The small molecule below binds the protein below.
Small molecule (SMILES): CC(=O)N[C@@H]1[C@@H](O)[C@H](O)[C@@H](CO)O[C@H]1O

Sequence of chain 1.A:
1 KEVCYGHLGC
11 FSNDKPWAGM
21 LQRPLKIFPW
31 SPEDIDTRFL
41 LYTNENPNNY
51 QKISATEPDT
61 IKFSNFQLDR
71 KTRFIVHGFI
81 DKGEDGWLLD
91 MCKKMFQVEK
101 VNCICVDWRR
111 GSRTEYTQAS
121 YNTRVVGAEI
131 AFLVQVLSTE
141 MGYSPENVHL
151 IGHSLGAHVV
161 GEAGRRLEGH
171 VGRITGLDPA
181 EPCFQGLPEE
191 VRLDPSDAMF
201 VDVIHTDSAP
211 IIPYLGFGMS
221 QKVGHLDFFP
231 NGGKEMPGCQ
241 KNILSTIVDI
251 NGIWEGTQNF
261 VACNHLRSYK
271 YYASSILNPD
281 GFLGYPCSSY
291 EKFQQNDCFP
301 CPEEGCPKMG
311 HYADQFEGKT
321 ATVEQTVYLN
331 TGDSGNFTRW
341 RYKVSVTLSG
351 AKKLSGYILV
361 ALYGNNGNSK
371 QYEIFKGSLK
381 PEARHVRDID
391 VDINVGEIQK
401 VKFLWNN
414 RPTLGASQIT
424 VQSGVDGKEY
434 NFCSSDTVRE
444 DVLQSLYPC

Binding-site contacts:
Ligand atom C2 contacts residue ASN336 of chain 1.A at 2.5 Å.
Ligand atom C1 contacts residue ASN278 of chain 1.A at 4.2 Å.
Ligand atom C6 contacts residue ASN278 of chain 1.A at 3.7 Å.
Ligand atom O5 contacts residue ASN336 of chain 1.A at 2.4 Å (h-bond).
Ligand atom O6 contacts residue LEU277 of chain 1.A at 3.6 Å.
Ligand atom O6 contacts residue ASN278 of chain 1.A at 2.7 Å (h-bond).
Ligand atom C3 contacts residue ASN336 of chain 1.A at 3.8 Å.
Ligand atom N2 contacts residue ASN336 of chain 1.A at 2.9 Å (h-bond).
Ligand atom O5 contacts residue ASN278 of chain 1.A at 3.2 Å (h-bond).
Ligand atom C4 contacts residue ASN336 of chain 1.A at 4.2 Å.
Ligand atom O7 contacts residue ASN336 of chain 1.A at 3.4 Å (h-bond).
Ligand atom C7 contacts residue ASN336 of chain 1.A at 3.3 Å.
Ligand atom C5 contacts residue ASN336 of chain 1.A at 3.7 Å.
Ligand atom C4 contacts residue ASN278 of chain 1.A at 4.4 Å.
Ligand atom C8 contacts residue ASN336 of chain 1.A at 4.5 Å.
Ligand atom C1 contacts residue ASN336 of chain 1.A at 1.4 Å.
Ligand atom C5 contacts residue ASN278 of chain 1.A at 3.9 Å.
Ligand atom C6 contacts residue LEU277 of chain 1.A at 4.0 Å (hydrophobic).